A protein and the small-molecule ligand that binds it are described below.
Small molecule (SMILES): COc1ccc2c(CC(=O)Nc3ccc(S(N)(=O)=O)cc3)cc(=O)oc2c1

Sequence of chain 1.A:
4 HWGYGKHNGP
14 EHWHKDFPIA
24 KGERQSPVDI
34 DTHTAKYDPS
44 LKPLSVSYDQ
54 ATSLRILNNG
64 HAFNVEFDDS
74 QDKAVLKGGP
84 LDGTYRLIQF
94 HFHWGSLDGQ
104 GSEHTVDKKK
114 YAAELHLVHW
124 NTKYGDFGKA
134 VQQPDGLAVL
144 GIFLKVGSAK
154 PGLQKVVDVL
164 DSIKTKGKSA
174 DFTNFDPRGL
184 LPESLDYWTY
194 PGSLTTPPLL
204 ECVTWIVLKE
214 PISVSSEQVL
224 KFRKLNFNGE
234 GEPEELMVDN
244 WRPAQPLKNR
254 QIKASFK

Binding-site contacts:
Ligand atom O2 contacts residue LEU197 of chain 1.A at 3.2 Å.
Ligand atom O1 contacts residue ZN1 of chain 1.B at 3.0 Å.
Ligand atom C3 contacts residue GOL1 of chain 1.D at 3.7 Å.
Ligand atom C2 contacts residue LEU197 of chain 1.A at 3.8 Å (hydrophobic).
Ligand atom O1 contacts residue VAL121 of chain 1.A at 4.0 Å.
Ligand atom C3 contacts residue THR199 of chain 1.A at 3.2 Å.
Ligand atom C6 contacts residue LEU197 of chain 1.A at 3.9 Å (hydrophobic).
Ligand atom C5 contacts residue GLN92 of chain 1.A at 3.9 Å.
Ligand atom O19 contacts residue GLY131 of chain 1.A at 4.0 Å.
Ligand atom O1 contacts residue VAL142 of chain 1.A at 3.8 Å.
Ligand atom C16 contacts residue PHE130 of chain 1.A at 3.7 Å (hydrophobic).
Ligand atom N1 contacts residue HIS96 of chain 1.A at 3.5 Å (h-bond).
Ligand atom C15 contacts residue PHE130 of chain 1.A at 3.8 Å (hydrophobic).
Ligand atom O4 contacts residue VAL134 of chain 1.A at 3.8 Å.
Ligand atom S1 contacts residue HIS94 of chain 1.A at 3.9 Å.
Ligand atom C13 contacts residue PHE130 of chain 1.A at 3.9 Å (hydrophobic).
Ligand atom C4 contacts residue GOL1 of chain 1.D at 3.5 Å.
Ligand atom O1 contacts residue HIS119 of chain 1.A at 3.6 Å.
Ligand atom C10 contacts residue PRO201 of chain 1.A at 4.0 Å (hydrophobic).
Ligand atom O2 contacts residue TRP208 of chain 1.A at 3.6 Å.
Ligand atom N1 contacts residue HIS119 of chain 1.A at 3.8 Å.
Ligand atom N1 contacts residue THR198 of chain 1.A at 2.8 Å (h-bond).
Ligand atom C17 contacts residue PHE130 of chain 1.A at 3.5 Å (hydrophobic).
Ligand atom C1 contacts residue LEU197 of chain 1.A at 3.9 Å (hydrophobic).
Ligand atom O4 contacts residue PRO201 of chain 1.A at 3.1 Å.
Ligand atom O2 contacts residue THR198 of chain 1.A at 2.9 Å (h-bond).
Ligand atom C14 contacts residue GLY131 of chain 1.A at 4.0 Å.
Ligand atom C20 contacts residue GLY131 of chain 1.A at 3.9 Å.
Ligand atom S1 contacts residue THR198 of chain 1.A at 3.9 Å.
Ligand atom N7 contacts residue GOL1 of chain 1.D at 3.9 Å.
Ligand atom C5 contacts residue GOL1 of chain 1.D at 3.8 Å.
Ligand atom N1 contacts residue ZN1 of chain 1.B at 2.2 Å.
Ligand atom O1 contacts residue HIS94 of chain 1.A at 3.2 Å.
Ligand atom O3 contacts residue PHE130 of chain 1.A at 3.4 Å.
Ligand atom O12 contacts residue VAL134 of chain 1.A at 3.8 Å.
Ligand atom N1 contacts residue HIS94 of chain 1.A at 3.4 Å (h-bond).
Ligand atom S1 contacts residue ZN1 of chain 1.B at 3.1 Å.
Ligand atom C18 contacts residue PHE130 of chain 1.A at 3.5 Å (hydrophobic).
Ligand atom C2 contacts residue THR199 of chain 1.A at 3.5 Å.
Ligand atom O4 contacts residue LEU203 of chain 1.A at 3.5 Å.